Binding-site contacts:
Ligand atom N8 contacts residue THR129 of chain 1.A at 3.8 Å.
Ligand atom N25 contacts residue ARG100 of chain 1.A at 3.1 Å (salt-bridge).
Ligand atom C24 contacts residue PRO66 of chain 1.A at 3.6 Å (hydrophobic).
Ligand atom N6 contacts residue THR129 of chain 1.A at 3.7 Å.
Ligand atom C24 contacts residue ARG100 of chain 1.A at 3.3 Å.
Ligand atom N3 contacts residue THR129 of chain 1.A at 3.9 Å.
Ligand atom N3 contacts residue ASP60 of chain 1.A at 2.8 Å (salt-bridge).
Ligand atom N3 contacts residue SER34 of chain 1.A at 3.1 Å (h-bond).
Ligand atom C9 contacts residue GLU37 of chain 1.A at 3.7 Å.
Ligand atom C10 contacts residue GLU37 of chain 1.A at 3.3 Å.
Ligand atom C4 contacts residue ASP60 of chain 1.A at 3.2 Å.
Ligand atom N21 contacts residue ILE65 of chain 1.A at 3.4 Å.
Ligand atom N8 contacts residue GLU37 of chain 1.A at 3.6 Å.
Ligand atom C4 contacts residue THR129 of chain 1.A at 3.9 Å.
Ligand atom C20 contacts residue ILE65 of chain 1.A at 3.6 Å (hydrophobic).
Ligand atom C26 contacts residue ARG63 of chain 1.A at 3.2 Å.
Ligand atom C29 contacts residue ARG63 of chain 1.A at 3.5 Å.
Ligand atom C2 contacts residue SER34 of chain 1.A at 3.4 Å.
Ligand atom C1 contacts residue ILE30 of chain 1.A at 3.8 Å (hydrophobic).
Ligand atom C24 contacts residue GLY64 of chain 1.A at 3.5 Å.
Ligand atom C10 contacts residue GLY64 of chain 1.A at 3.8 Å.
Ligand atom C2 contacts residue ILE30 of chain 1.A at 3.7 Å (hydrophobic).
Ligand atom C18 contacts residue ILE81 of chain 1.A at 3.8 Å (hydrophobic).
Ligand atom C27 contacts residue ARG63 of chain 1.A at 3.3 Å.
Ligand atom F28 contacts residue ARG63 of chain 1.A at 3.6 Å.
Ligand atom C24 contacts residue ARG63 of chain 1.A at 3.6 Å.
Ligand atom N25 contacts residue ARG63 of chain 1.A at 3.6 Å.
Ligand atom N25 contacts residue PRO66 of chain 1.A at 3.9 Å.
Ligand atom C1 contacts residue SER34 of chain 1.A at 3.6 Å.
Ligand atom C23 contacts residue PRO66 of chain 1.A at 3.8 Å (hydrophobic).
Ligand atom C17 contacts residue ILE81 of chain 1.A at 3.6 Å (hydrophobic).
Ligand atom C23 contacts residue ARG63 of chain 1.A at 3.6 Å.
Ligand atom C16 contacts residue ILE81 of chain 1.A at 3.7 Å (hydrophobic).
Ligand atom C1 contacts residue VAL58 of chain 1.A at 3.2 Å (hydrophobic).
Ligand atom N6 contacts residue ASP60 of chain 1.A at 2.8 Å (salt-bridge).
Ligand atom O5 contacts residue ASN33 of chain 1.A at 3.5 Å.
Ligand atom C7 contacts residue ILE65 of chain 1.A at 3.8 Å (hydrophobic).
Ligand atom C12 contacts residue PRO66 of chain 1.A at 3.7 Å (hydrophobic).
Ligand atom O5 contacts residue ILE65 of chain 1.A at 3.6 Å.
Ligand atom C11 contacts residue PRO66 of chain 1.A at 3.8 Å (hydrophobic).

A protein and the small-molecule ligand that binds it are described below.
Small molecule (SMILES): CCNC(=O)Nc1nc2cc(-c3cncc(F)c3)cc(-c3ncccn3)c2[nH]1

Sequence of chain 1.A:
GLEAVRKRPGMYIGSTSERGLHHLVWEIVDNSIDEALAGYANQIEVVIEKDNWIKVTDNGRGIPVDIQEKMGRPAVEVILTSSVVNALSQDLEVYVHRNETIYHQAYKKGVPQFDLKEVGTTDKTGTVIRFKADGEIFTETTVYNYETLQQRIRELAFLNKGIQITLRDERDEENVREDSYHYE